Binding-site contacts:
Ligand atom C4 contacts residue TYR17 of chain 1.D at 3.8 Å (hydrophobic).
Ligand atom O13 contacts residue SER274 of chain 1.C at 2.8 Å (h-bond).
Ligand atom C19 contacts residue ILE350 of chain 1.C at 3.7 Å (hydrophobic).
Ligand atom N3 contacts residue PHE192 of chain 1.C at 3.6 Å.
Ligand atom O31 contacts residue VAL241 of chain 1.C at 3.8 Å.
Ligand atom C11 contacts residue PHE192 of chain 1.C at 3.6 Å (hydrophobic).
Ligand atom C6 contacts residue TYR17 of chain 1.D at 3.6 Å (hydrophobic).
Ligand atom C15 contacts residue VAL241 of chain 1.C at 3.6 Å (hydrophobic).
Ligand atom C8 contacts residue ALA243 of chain 1.C at 3.8 Å (hydrophobic).
Ligand atom C15 contacts residue HIS190 of chain 1.C at 3.3 Å.
Ligand atom O13 contacts residue ILE350 of chain 1.C at 3.6 Å.
Ligand atom C2 contacts residue PHE192 of chain 1.C at 3.5 Å (hydrophobic).
Ligand atom C25 contacts residue ILE308 of chain 1.C at 3.5 Å (hydrophobic).
Ligand atom C1 contacts residue PHE192 of chain 1.C at 3.6 Å (hydrophobic).
Ligand atom C20 contacts residue TYR187 of chain 1.C at 3.6 Å (hydrophobic).
Ligand atom C16 contacts residue HIS190 of chain 1.C at 3.2 Å.
Ligand atom O30 contacts residue ILE308 of chain 1.C at 3.4 Å.
Ligand atom C8 contacts residue TYR17 of chain 1.D at 3.8 Å (hydrophobic).
Ligand atom O13 contacts residue PHE192 of chain 1.C at 3.7 Å.
Ligand atom C6 contacts residue ASP218 of chain 1.C at 3.5 Å.
Ligand atom C19 contacts residue SER274 of chain 1.C at 3.8 Å.
Ligand atom C8 contacts residue ASP218 of chain 1.C at 3.4 Å.
Ligand atom C11 contacts residue SER274 of chain 1.C at 3.5 Å.
Ligand atom C10 contacts residue PHE192 of chain 1.C at 3.8 Å (hydrophobic).
Ligand atom C29 contacts residue PRO306 of chain 1.C at 3.8 Å (hydrophobic).
Ligand atom N9 contacts residue PHE192 of chain 1.C at 3.6 Å.
Ligand atom C2 contacts residue ARG195 of chain 1.C at 3.3 Å.
Ligand atom C7 contacts residue TYR17 of chain 1.D at 3.4 Å (hydrophobic).
Ligand atom C1 contacts residue ARG195 of chain 1.C at 3.8 Å.
Ligand atom C10 contacts residue ARG310 of chain 1.C at 3.3 Å.
Ligand atom C18 contacts residue ILE308 of chain 1.C at 3.9 Å (hydrophobic).
Ligand atom C1 contacts residue ASP15 of chain 1.D at 3.8 Å.
Ligand atom C5 contacts residue TYR17 of chain 1.D at 3.6 Å (hydrophobic).
Ligand atom N3 contacts residue ARG195 of chain 1.C at 3.6 Å.
Ligand atom C4 contacts residue PHE192 of chain 1.C at 3.6 Å (hydrophobic).
Ligand atom C14 contacts residue VAL241 of chain 1.C at 3.6 Å (hydrophobic).
Ligand atom C18 contacts residue ILE350 of chain 1.C at 3.5 Å (hydrophobic).
Ligand atom C4 contacts residue PO41 of chain 1.P at 3.7 Å.
Ligand atom C27 contacts residue PRO272 of chain 1.C at 3.6 Å (hydrophobic).
Ligand atom N9 contacts residue ALA243 of chain 1.C at 3.6 Å.

Sequence of chain 1.D:
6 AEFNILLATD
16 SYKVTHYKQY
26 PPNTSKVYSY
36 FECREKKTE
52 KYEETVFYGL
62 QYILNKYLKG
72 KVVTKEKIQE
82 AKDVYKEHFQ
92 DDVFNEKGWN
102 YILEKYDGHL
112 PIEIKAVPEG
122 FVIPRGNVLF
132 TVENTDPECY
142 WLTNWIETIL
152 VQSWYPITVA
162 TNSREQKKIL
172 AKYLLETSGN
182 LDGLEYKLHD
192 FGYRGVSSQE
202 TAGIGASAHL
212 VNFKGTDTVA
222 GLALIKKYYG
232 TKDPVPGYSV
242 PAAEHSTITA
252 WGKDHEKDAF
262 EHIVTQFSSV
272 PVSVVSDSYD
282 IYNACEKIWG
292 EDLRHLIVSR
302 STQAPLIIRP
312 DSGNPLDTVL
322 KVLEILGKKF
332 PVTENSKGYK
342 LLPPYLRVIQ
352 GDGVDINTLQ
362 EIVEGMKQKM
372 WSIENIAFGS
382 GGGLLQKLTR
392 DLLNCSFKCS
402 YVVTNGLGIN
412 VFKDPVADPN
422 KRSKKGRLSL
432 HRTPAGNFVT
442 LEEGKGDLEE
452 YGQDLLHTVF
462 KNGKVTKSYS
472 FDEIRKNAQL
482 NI

A protein and the small-molecule ligand that binds it are described below.
Small molecule (SMILES): O=C(Nc1ccc(CN2C(=O)c3ccccc3C2=O)cc1)N1CC(c2cccnc2)C1

Sequence of chain 1.C:
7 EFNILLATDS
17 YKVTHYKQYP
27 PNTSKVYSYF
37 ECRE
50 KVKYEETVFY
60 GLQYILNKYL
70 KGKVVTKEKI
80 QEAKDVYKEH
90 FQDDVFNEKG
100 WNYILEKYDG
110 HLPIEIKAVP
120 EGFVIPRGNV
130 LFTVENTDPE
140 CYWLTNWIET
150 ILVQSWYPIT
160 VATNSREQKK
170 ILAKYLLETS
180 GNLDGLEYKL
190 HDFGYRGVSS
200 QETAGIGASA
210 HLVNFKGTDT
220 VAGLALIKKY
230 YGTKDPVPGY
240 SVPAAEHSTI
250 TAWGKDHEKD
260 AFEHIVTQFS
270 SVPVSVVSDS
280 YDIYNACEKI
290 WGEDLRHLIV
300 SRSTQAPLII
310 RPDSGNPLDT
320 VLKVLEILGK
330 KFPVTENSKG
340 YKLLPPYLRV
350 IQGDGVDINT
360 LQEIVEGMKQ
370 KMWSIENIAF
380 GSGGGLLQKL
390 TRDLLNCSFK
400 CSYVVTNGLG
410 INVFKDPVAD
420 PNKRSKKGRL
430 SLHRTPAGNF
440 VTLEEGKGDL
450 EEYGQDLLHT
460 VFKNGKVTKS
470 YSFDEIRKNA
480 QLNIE